Sequence of chain 1.A:
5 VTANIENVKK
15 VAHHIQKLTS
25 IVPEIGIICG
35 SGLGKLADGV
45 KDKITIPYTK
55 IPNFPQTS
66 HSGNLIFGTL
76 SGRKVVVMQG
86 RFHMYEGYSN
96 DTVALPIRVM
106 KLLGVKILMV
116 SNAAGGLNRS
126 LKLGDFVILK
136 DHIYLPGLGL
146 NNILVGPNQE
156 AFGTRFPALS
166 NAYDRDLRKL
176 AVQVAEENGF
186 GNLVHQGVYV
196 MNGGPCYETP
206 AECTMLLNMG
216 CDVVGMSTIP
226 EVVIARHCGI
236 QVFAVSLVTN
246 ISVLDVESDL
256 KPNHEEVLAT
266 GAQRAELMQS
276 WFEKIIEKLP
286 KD

Sequence of chain 1.B:
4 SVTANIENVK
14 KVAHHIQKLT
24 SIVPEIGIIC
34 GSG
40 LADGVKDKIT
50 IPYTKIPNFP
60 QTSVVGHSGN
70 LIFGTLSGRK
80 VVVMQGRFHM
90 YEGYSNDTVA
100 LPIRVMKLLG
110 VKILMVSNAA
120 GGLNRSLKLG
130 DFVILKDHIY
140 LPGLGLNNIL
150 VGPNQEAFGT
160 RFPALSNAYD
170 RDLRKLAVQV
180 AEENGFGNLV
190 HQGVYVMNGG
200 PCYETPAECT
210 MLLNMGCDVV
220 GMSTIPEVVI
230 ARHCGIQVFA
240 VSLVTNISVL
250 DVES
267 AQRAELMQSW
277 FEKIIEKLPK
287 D

Binding-site contacts:
Ligand atom C13 contacts residue ALA118 of chain 1.A at 3.7 Å (hydrophobic).
Ligand atom C16 contacts residue GLY120 of chain 1.A at 3.6 Å.
Ligand atom N01 contacts residue GLU203 of chain 1.A at 2.7 Å (salt-bridge).
Ligand atom N01 contacts residue MET221 of chain 1.A at 3.4 Å.
Ligand atom N14 contacts residue ASN245 of chain 1.A at 2.9 Å (h-bond).
Ligand atom O17 contacts residue GLY120 of chain 1.A at 3.3 Å.
Ligand atom O17 contacts residue ASN245 of chain 1.A at 3.0 Å (h-bond).
Ligand atom C07 contacts residue MET221 of chain 1.A at 3.7 Å (hydrophobic).
Ligand atom C15 contacts residue GLY120 of chain 1.A at 3.5 Å.
Ligand atom N11 contacts residue TYR202 of chain 1.A at 3.0 Å (h-bond).
Ligand atom C15 contacts residue VAL219 of chain 1.A at 3.8 Å (hydrophobic).
Ligand atom N03 contacts residue VAL219 of chain 1.A at 3.7 Å.
Ligand atom C08 contacts residue MET221 of chain 1.A at 3.7 Å (hydrophobic).
Ligand atom N18 contacts residue TYR202 of chain 1.A at 3.8 Å.
Ligand atom N14 contacts residue GLY120 of chain 1.A at 3.4 Å (h-bond).
Ligand atom C16 contacts residue TYR202 of chain 1.A at 3.6 Å (hydrophobic).
Ligand atom C02 contacts residue VAL219 of chain 1.A at 3.6 Å (hydrophobic).
Ligand atom N01 contacts residue GLY220 of chain 1.A at 3.8 Å.
Ligand atom N14 contacts residue ALA119 of chain 1.A at 3.5 Å.
Ligand atom C10 contacts residue HIS259 of chain 1.A at 3.4 Å.
Ligand atom C05 contacts residue ALA118 of chain 1.A at 3.4 Å (hydrophobic).
Ligand atom N11 contacts residue HIS259 of chain 1.A at 3.4 Å (h-bond).
Ligand atom C08 contacts residue SO41 of chain 1.D at 3.6 Å.
Ligand atom C15 contacts residue TYR202 of chain 1.A at 3.6 Å (hydrophobic).
Ligand atom C02 contacts residue GLY220 of chain 1.A at 3.8 Å.
Ligand atom C02 contacts residue GLU203 of chain 1.A at 3.5 Å.
Ligand atom N18 contacts residue VAL219 of chain 1.A at 3.6 Å.
Ligand atom C13 contacts residue THR244 of chain 1.A at 3.5 Å.
Ligand atom C16 contacts residue GLU203 of chain 1.A at 3.8 Å.
Ligand atom C06 contacts residue ALA118 of chain 1.A at 3.0 Å (hydrophobic).
Ligand atom C13 contacts residue ALA119 of chain 1.A at 3.8 Å (hydrophobic).
Ligand atom C04 contacts residue VAL219 of chain 1.A at 3.8 Å (hydrophobic).
Ligand atom N18 contacts residue GLU203 of chain 1.A at 2.8 Å (salt-bridge).
Ligand atom C09 contacts residue PHE161 of chain 1.B at 3.8 Å (hydrophobic).
Ligand atom C13 contacts residue ASN245 of chain 1.A at 3.7 Å.
Ligand atom C12 contacts residue TYR202 of chain 1.A at 3.3 Å (hydrophobic).
Ligand atom C16 contacts residue VAL219 of chain 1.A at 3.7 Å (hydrophobic).
Ligand atom N03 contacts residue GLY220 of chain 1.A at 3.5 Å.
Ligand atom C10 contacts residue PHE161 of chain 1.B at 3.4 Å (hydrophobic).
Ligand atom N14 contacts residue THR244 of chain 1.A at 3.7 Å.

This small molecule binds to this protein.
Small molecule (SMILES): Nc1nc2c(Cc3cccnc3)c[nH]c2c(=O)[nH]1